Sequence of chain 53.A:
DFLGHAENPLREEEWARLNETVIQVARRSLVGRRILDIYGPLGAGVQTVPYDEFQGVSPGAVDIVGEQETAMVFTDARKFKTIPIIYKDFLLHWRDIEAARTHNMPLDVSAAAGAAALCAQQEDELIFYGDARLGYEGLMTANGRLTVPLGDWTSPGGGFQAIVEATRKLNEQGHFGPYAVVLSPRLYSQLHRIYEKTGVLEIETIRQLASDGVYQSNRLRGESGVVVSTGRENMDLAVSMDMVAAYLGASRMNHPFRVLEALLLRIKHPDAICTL

Binding-site contacts:
Ligand atom OG1 contacts residue ILE39 of chain 53.A at 3.5 Å.
Ligand atom CA contacts residue ARG50 of chain 53.A at 3.5 Å.
Ligand atom O contacts residue ILE39 of chain 53.A at 3.6 Å.
Ligand atom N contacts residue ASP258 of chain 53.A at 2.9 Å (salt-bridge).
Ligand atom CA contacts residue ASP258 of chain 53.A at 3.7 Å.
Ligand atom C contacts residue ILE39 of chain 53.A at 3.6 Å (hydrophobic).
Ligand atom NE contacts residue ASP53 of chain 53.A at 3.7 Å.
Ligand atom CD contacts residue LEU52 of chain 53.A at 3.5 Å (hydrophobic).
Ligand atom C contacts residue ASP258 of chain 53.A at 3.6 Å.
Ligand atom CB contacts residue ASP258 of chain 53.A at 3.5 Å.
Ligand atom C contacts residue ARG49 of chain 53.A at 3.4 Å.
Ligand atom C contacts residue ASP258 of chain 53.A at 3.7 Å.
Ligand atom CG2 contacts residue MET259 of chain 53.A at 3.7 Å (hydrophobic).
Ligand atom OG1 contacts residue ASP258 of chain 53.A at 3.3 Å.
Ligand atom CA contacts residue ARG49 of chain 53.A at 3.5 Å.
Ligand atom CG2 contacts residue ALA42 of chain 53.A at 3.7 Å (hydrophobic).
Ligand atom N contacts residue ARG49 of chain 53.A at 3.6 Å.
Ligand atom NH1 contacts residue ASP228 of chain 53.A at 2.7 Å (salt-bridge).
Ligand atom N contacts residue ARG49 of chain 53.A at 3.0 Å (salt-bridge).
Ligand atom N contacts residue ILE39 of chain 53.A at 3.7 Å.
Ligand atom O contacts residue ARG49 of chain 53.A at 3.1 Å (salt-bridge).
Ligand atom NH1 contacts residue THR246 of chain 53.A at 3.0 Å (h-bond).
Ligand atom O contacts residue ARG50 of chain 53.A at 3.6 Å.
Ligand atom CD contacts residue ARG50 of chain 53.A at 3.6 Å.
Ligand atom CB contacts residue ARG49 of chain 53.A at 3.5 Å.
Ligand atom O contacts residue ARG43 of chain 53.A at 3.0 Å (salt-bridge).
Ligand atom CA contacts residue ASP258 of chain 53.A at 3.5 Å.
Ligand atom CB contacts residue ILE39 of chain 53.A at 3.6 Å (hydrophobic).
Ligand atom CA contacts residue ASP258 of chain 53.A at 3.7 Å.
Ligand atom N contacts residue ARG49 of chain 53.A at 3.6 Å.
Ligand atom N contacts residue ASP258 of chain 53.A at 2.8 Å (salt-bridge).
Ligand atom OG1 contacts residue MET259 of chain 53.A at 2.8 Å (h-bond).
Ligand atom CD2 contacts residue ARG43 of chain 53.A at 3.7 Å.
Ligand atom CD2 contacts residue ASP258 of chain 53.A at 3.5 Å.
Ligand atom CB contacts residue MET259 of chain 53.A at 3.8 Å (hydrophobic).
Ligand atom CB contacts residue ARG50 of chain 53.A at 3.7 Å.
Ligand atom N contacts residue ASP258 of chain 53.A at 3.0 Å (salt-bridge).
Ligand atom CB contacts residue ASP258 of chain 53.A at 3.7 Å.
Ligand atom NH2 contacts residue ARG50 of chain 53.A at 3.3 Å (salt-bridge).
Ligand atom O contacts residue ARG43 of chain 53.A at 3.1 Å (salt-bridge).

The protein below binds the small molecule below.
Small molecule (SMILES): CC(C)C[C@H](NC(=O)CN)C(=O)N[C@H](C(=O)N[C@H](C(=O)NCC(=O)N[C@@H](CO)C(=O)N[C@@H](CC(C)C)C(=O)N[C@@H](CCCN=C(N)N)C(=O)NCC=O)C(C)C)[C@@H](C)O